Sequence of chain 3.C:
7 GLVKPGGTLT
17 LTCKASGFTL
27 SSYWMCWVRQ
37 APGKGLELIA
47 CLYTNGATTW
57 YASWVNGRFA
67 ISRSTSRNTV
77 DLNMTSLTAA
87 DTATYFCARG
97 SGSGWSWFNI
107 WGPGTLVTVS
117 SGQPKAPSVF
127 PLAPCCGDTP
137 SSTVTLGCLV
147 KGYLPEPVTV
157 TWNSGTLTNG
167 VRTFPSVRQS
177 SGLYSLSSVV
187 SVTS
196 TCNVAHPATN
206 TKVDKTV

The small molecule below binds the protein below.
Small molecule (SMILES): CC(=O)N[C@@H]1[C@@H](O)[C@H](O)[C@@H](CO)O[C@H]1O

Binding-site contacts:
Ligand atom C8 contacts residue ASN79 of chain 3.C at 3.8 Å.
Ligand atom C2 contacts residue ASN79 of chain 3.C at 2.5 Å.
Ligand atom N2 contacts residue THR16 of chain 3.C at 3.7 Å.
Ligand atom C1 contacts residue ASN79 of chain 3.C at 1.4 Å.
Ligand atom O5 contacts residue ASN79 of chain 3.C at 2.4 Å (h-bond).
Ligand atom C4 contacts residue ASN79 of chain 3.C at 4.2 Å.
Ligand atom C8 contacts residue THR16 of chain 3.C at 3.5 Å.
Ligand atom C7 contacts residue ASN79 of chain 3.C at 3.4 Å.
Ligand atom C5 contacts residue ASN79 of chain 3.C at 3.7 Å.
Ligand atom C7 contacts residue THR16 of chain 3.C at 4.1 Å.
Ligand atom N2 contacts residue ASN79 of chain 3.C at 2.9 Å (h-bond).
Ligand atom O7 contacts residue ASN79 of chain 3.C at 3.5 Å (h-bond).
Ligand atom C3 contacts residue ASN79 of chain 3.C at 3.8 Å.